Sequence of chain 1.A:
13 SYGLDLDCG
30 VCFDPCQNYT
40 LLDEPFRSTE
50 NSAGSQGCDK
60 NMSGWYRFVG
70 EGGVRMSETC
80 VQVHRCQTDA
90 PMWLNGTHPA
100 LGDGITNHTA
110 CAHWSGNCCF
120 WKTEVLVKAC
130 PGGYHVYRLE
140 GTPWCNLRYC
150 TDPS

The protein below binds the small molecule below.
Small molecule (SMILES): CC(=O)N[C@@H]1[C@@H](O)[C@H](O)[C@@H](CO)O[C@H]1O

Binding-site contacts:
Ligand atom N2 contacts residue ASN37 of chain 1.A at 2.9 Å (h-bond).
Ligand atom O5 contacts residue ASN37 of chain 1.A at 2.4 Å (h-bond).
Ligand atom C1 contacts residue PHE32 of chain 1.A at 4.4 Å (hydrophobic).
Ligand atom C8 contacts residue ASN37 of chain 1.A at 4.4 Å.
Ligand atom C2 contacts residue ASN37 of chain 1.A at 2.5 Å.
Ligand atom O6 contacts residue GLY21 of chain 1.A at 3.6 Å.
Ligand atom O6 contacts residue PHE32 of chain 1.A at 3.6 Å.
Ligand atom C4 contacts residue ASN37 of chain 1.A at 4.2 Å.
Ligand atom C3 contacts residue ASN37 of chain 1.A at 3.8 Å.
Ligand atom O7 contacts residue ASN37 of chain 1.A at 3.2 Å (h-bond).
Ligand atom O7 contacts residue PHE32 of chain 1.A at 3.4 Å.
Ligand atom O5 contacts residue PHE32 of chain 1.A at 3.8 Å.
Ligand atom C1 contacts residue ASN37 of chain 1.A at 1.4 Å.
Ligand atom C7 contacts residue ASN37 of chain 1.A at 3.2 Å.
Ligand atom C5 contacts residue ASN37 of chain 1.A at 3.7 Å.